Binding-site contacts:
Ligand atom P contacts residue CA1 of chain 1.H at 3.7 Å.
Ligand atom O31 contacts residue GLY186 of chain 1.A at 3.2 Å.
Ligand atom N contacts residue GLU226 of chain 1.A at 2.4 Å (salt-bridge).
Ligand atom C11 contacts residue GLY186 of chain 1.A at 3.9 Å.
Ligand atom C1 contacts residue GLY186 of chain 1.A at 4.2 Å.
Ligand atom P contacts residue GLY186 of chain 1.A at 3.9 Å.
Ligand atom OXT contacts residue THR187 of chain 1.A at 2.7 Å (h-bond).
Ligand atom O contacts residue CA1 of chain 1.J at 4.0 Å.
Ligand atom O13 contacts residue CA1 of chain 1.H at 4.2 Å.
Ligand atom P contacts residue GLU226 of chain 1.A at 4.1 Å.
Ligand atom N contacts residue THR187 of chain 1.A at 2.4 Å (h-bond).
Ligand atom O14 contacts residue GLY186 of chain 1.A at 3.1 Å (h-bond).
Ligand atom O14 contacts residue CA1 of chain 1.H at 2.4 Å.
Ligand atom C3 contacts residue GLY186 of chain 1.A at 4.2 Å.
Ligand atom O14 contacts residue GLU226 of chain 1.A at 3.5 Å (salt-bridge).
Ligand atom OXT contacts residue CA1 of chain 1.J at 2.6 Å.
Ligand atom O14 contacts residue LYS184 of chain 1.A at 3.7 Å.
Ligand atom O31 contacts residue TRP185 of chain 1.A at 4.1 Å.
Ligand atom C3 contacts residue TRP185 of chain 1.A at 3.5 Å (hydrophobic).
Ligand atom C contacts residue GLY186 of chain 1.A at 3.4 Å.
Ligand atom C contacts residue CA1 of chain 1.J at 3.7 Å.
Ligand atom C11 contacts residue GLU226 of chain 1.A at 3.7 Å.
Ligand atom OXT contacts residue GLY186 of chain 1.A at 3.4 Å.
Ligand atom O12 contacts residue GLU226 of chain 1.A at 3.4 Å (salt-bridge).
Ligand atom O13 contacts residue ARG225 of chain 1.A at 3.9 Å.
Ligand atom OXT contacts residue GLU189 of chain 1.A at 3.2 Å (salt-bridge).
Ligand atom O11 contacts residue GLY186 of chain 1.A at 3.7 Å.
Ligand atom C11 contacts residue THR187 of chain 1.A at 3.8 Å.
Ligand atom O12 contacts residue GLY186 of chain 1.A at 3.9 Å.
Ligand atom CA contacts residue GLU226 of chain 1.A at 3.6 Å.
Ligand atom O13 contacts residue GLU226 of chain 1.A at 4.0 Å.
Ligand atom O12 contacts residue THR187 of chain 1.A at 3.4 Å (h-bond).
Ligand atom C contacts residue GLU189 of chain 1.A at 3.9 Å.
Ligand atom O contacts residue GLY186 of chain 1.A at 3.6 Å.
Ligand atom C contacts residue THR187 of chain 1.A at 3.4 Å.
Ligand atom O contacts residue THR187 of chain 1.A at 4.2 Å.
Ligand atom CA contacts residue GLY186 of chain 1.A at 4.0 Å.
Ligand atom O14 contacts residue TRP185 of chain 1.A at 4.2 Å.
Ligand atom CA contacts residue THR187 of chain 1.A at 3.2 Å.
Ligand atom O12 contacts residue CA1 of chain 1.H at 4.1 Å.

Sequence of chain 1.A:
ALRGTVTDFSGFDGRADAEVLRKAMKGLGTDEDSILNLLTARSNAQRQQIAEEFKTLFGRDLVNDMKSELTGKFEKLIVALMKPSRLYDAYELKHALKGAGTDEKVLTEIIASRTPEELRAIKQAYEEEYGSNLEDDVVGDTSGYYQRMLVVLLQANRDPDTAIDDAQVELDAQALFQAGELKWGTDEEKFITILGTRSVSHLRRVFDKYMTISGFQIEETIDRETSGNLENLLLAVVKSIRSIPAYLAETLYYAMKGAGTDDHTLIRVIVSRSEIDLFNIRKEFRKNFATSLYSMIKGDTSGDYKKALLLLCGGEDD

The protein below binds the small molecule below.
Small molecule (SMILES): N[C@@H](CO[P](=O)(O)OC[C@H](O)CO)C(=O)O